A small-molecule ligand and the protein it binds are described below.
Small molecule (SMILES): O=C(O)CSc1nc(-c2cccc(Cl)c2)no1

Sequence of chain 1.C:
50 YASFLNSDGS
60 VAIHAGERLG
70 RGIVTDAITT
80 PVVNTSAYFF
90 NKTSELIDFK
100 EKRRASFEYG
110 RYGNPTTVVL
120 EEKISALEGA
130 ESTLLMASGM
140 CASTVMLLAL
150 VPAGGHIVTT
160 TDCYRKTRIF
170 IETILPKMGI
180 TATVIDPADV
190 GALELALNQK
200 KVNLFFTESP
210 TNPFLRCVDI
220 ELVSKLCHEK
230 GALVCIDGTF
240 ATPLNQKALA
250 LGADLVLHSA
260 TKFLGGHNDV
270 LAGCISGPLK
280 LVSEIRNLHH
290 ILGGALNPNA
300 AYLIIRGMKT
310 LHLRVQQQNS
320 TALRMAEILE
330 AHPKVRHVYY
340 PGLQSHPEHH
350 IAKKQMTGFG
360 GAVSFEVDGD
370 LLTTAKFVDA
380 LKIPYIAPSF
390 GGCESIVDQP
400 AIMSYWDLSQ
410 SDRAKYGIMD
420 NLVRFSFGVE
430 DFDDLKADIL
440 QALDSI

Binding-site contacts:
Ligand atom N3 contacts residue ASP397 of chain 1.C at 3.8 Å.
Ligand atom C contacts residue SER403 of chain 1.C at 3.5 Å.
Ligand atom O1 contacts residue ARG423 of chain 1.C at 3.4 Å (salt-bridge).
Ligand atom O2 contacts residue ASN211 of chain 1.C at 3.9 Å.
Ligand atom C1B contacts residue SER403 of chain 1.C at 3.9 Å.
Ligand atom C4 contacts residue SER388 of chain 1.C at 3.8 Å.
Ligand atom N2 contacts residue ASN211 of chain 1.C at 3.7 Å.
Ligand atom C2 contacts residue ASP397 of chain 1.C at 3.5 Å.
Ligand atom C contacts residue ARG164 of chain 1.C at 3.9 Å.
Ligand atom C6 contacts residue ARG423 of chain 1.C at 3.6 Å.
Ligand atom CL5 contacts residue PHE424 of chain 1.C at 3.8 Å.
Ligand atom O3 contacts residue TYR404 of chain 1.C at 3.4 Å.
Ligand atom C1 contacts residue SER388 of chain 1.C at 3.6 Å.
Ligand atom C2 contacts residue ALA386 of chain 1.C at 3.6 Å (hydrophobic).
Ligand atom C4 contacts residue ILE395 of chain 1.C at 3.8 Å (hydrophobic).
Ligand atom C3 contacts residue ALA386 of chain 1.C at 3.5 Å (hydrophobic).
Ligand atom C2A contacts residue ARG423 of chain 1.C at 3.3 Å.
Ligand atom O3 contacts residue ARG423 of chain 1.C at 3.0 Å (salt-bridge).
Ligand atom C5 contacts residue ARG423 of chain 1.C at 3.6 Å.
Ligand atom C2 contacts residue SER388 of chain 1.C at 3.3 Å.
Ligand atom N2 contacts residue ARG423 of chain 1.C at 3.3 Å (salt-bridge).
Ligand atom O3 contacts residue SER403 of chain 1.C at 2.5 Å (h-bond).
Ligand atom O2 contacts residue ARG423 of chain 1.C at 3.5 Å (salt-bridge).
Ligand atom C1 contacts residue ARG423 of chain 1.C at 3.7 Å.
Ligand atom C6 contacts residue PHE389 of chain 1.C at 3.6 Å (hydrophobic).
Ligand atom C1A contacts residue ARG423 of chain 1.C at 3.3 Å.
Ligand atom CL5 contacts residue ALA361 of chain 1.C at 3.9 Å.
Ligand atom O2 contacts residue ARG164 of chain 1.C at 3.5 Å (salt-bridge).
Ligand atom C3 contacts residue ASP397 of chain 1.C at 3.6 Å.
Ligand atom C contacts residue ARG423 of chain 1.C at 3.4 Å.
Ligand atom O1 contacts residue TYR163 of chain 1.C at 3.0 Å.
Ligand atom S3 contacts residue SER403 of chain 1.C at 3.4 Å (h-bond).
Ligand atom N3 contacts residue ARG423 of chain 1.C at 3.1 Å (salt-bridge).
Ligand atom CL5 contacts residue SER425 of chain 1.C at 3.6 Å.
Ligand atom C4 contacts residue SER425 of chain 1.C at 3.8 Å.
Ligand atom C2 contacts residue PRO387 of chain 1.C at 3.8 Å (hydrophobic).
Ligand atom N2 contacts residue PHE389 of chain 1.C at 3.7 Å.
Ligand atom C3 contacts residue SER388 of chain 1.C at 3.5 Å.
Ligand atom C4 contacts residue ARG423 of chain 1.C at 3.7 Å.
Ligand atom C1B contacts residue TYR163 of chain 1.C at 3.4 Å (hydrophobic).